Sequence of chain 1.D:
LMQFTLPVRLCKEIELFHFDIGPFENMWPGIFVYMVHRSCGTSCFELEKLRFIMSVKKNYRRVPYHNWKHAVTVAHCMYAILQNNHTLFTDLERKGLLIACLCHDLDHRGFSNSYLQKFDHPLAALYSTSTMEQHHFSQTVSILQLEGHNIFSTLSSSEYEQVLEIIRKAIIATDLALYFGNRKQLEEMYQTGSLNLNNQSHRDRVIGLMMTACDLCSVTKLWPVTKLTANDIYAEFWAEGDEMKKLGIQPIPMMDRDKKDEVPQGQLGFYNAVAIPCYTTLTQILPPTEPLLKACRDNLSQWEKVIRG

Binding-site contacts:
Ligand atom C7 contacts residue PHE283 of chain 1.D at 3.6 Å (hydrophobic).
Ligand atom C20 contacts residue GLY279 of chain 1.D at 3.2 Å.
Ligand atom C26 contacts residue LYS272 of chain 1.D at 3.3 Å.
Ligand atom N21 contacts residue TYR247 of chain 1.D at 2.6 Å (h-bond).
Ligand atom C2 contacts residue PHE250 of chain 1.D at 3.5 Å (hydrophobic).
Ligand atom N9 contacts residue PHE283 of chain 1.D at 3.5 Å.
Ligand atom C17 contacts residue TYR247 of chain 1.D at 3.4 Å (hydrophobic).
Ligand atom C25 contacts residue GLU275 of chain 1.D at 3.5 Å.
Ligand atom C28 contacts residue MET267 of chain 1.D at 3.6 Å (hydrophobic).
Ligand atom C24 contacts residue TYR247 of chain 1.D at 3.6 Å (hydrophobic).
Ligand atom F14 contacts residue LEU229 of chain 1.D at 3.1 Å.
Ligand atom F14 contacts residue VAL232 of chain 1.D at 3.6 Å.
Ligand atom C19 contacts residue GLY279 of chain 1.D at 3.6 Å.
Ligand atom C15 contacts residue TYR247 of chain 1.D at 3.4 Å (hydrophobic).
Ligand atom C11 contacts residue ILE246 of chain 1.D at 3.6 Å (hydrophobic).
Ligand atom C16 contacts residue TYR247 of chain 1.D at 3.6 Å (hydrophobic).
Ligand atom C27 contacts residue PRO266 of chain 1.D at 3.6 Å (hydrophobic).
Ligand atom N6 contacts residue PHE283 of chain 1.D at 3.5 Å.
Ligand atom N18 contacts residue GLY279 of chain 1.D at 3.5 Å (h-bond).
Ligand atom C26 contacts residue GLU275 of chain 1.D at 3.4 Å.
Ligand atom C15 contacts residue GLN280 of chain 1.D at 3.6 Å.
Ligand atom C16 contacts residue PHE283 of chain 1.D at 3.5 Å (hydrophobic).
Ligand atom C23 contacts residue MET267 of chain 1.D at 3.6 Å (hydrophobic).
Ligand atom C5 contacts residue PHE283 of chain 1.D at 3.3 Å (hydrophobic).
Ligand atom F12 contacts residue TYR78 of chain 1.D at 3.0 Å.
Ligand atom F13 contacts residue SER231 of chain 1.D at 3.3 Å.
Ligand atom F13 contacts residue ILE246 of chain 1.D at 3.1 Å.
Ligand atom C7 contacts residue ILE246 of chain 1.D at 3.5 Å (hydrophobic).
Ligand atom C11 contacts residue GLN280 of chain 1.D at 3.5 Å.
Ligand atom C8 contacts residue ILE246 of chain 1.D at 3.6 Å (hydrophobic).
Ligand atom C3 contacts residue PHE250 of chain 1.D at 3.7 Å (hydrophobic).
Ligand atom C25 contacts residue VAL276 of chain 1.D at 3.5 Å (hydrophobic).
Ligand atom C15 contacts residue MET267 of chain 1.D at 3.6 Å (hydrophobic).
Ligand atom C23 contacts residue GLY279 of chain 1.D at 3.5 Å.
Ligand atom C20 contacts residue TYR247 of chain 1.D at 3.7 Å (hydrophobic).
Ligand atom C1 contacts residue PHE283 of chain 1.D at 3.5 Å (hydrophobic).
Ligand atom N4 contacts residue GLN280 of chain 1.D at 3.3 Å (h-bond).
Ligand atom C17 contacts residue GLY279 of chain 1.D at 3.4 Å.
Ligand atom C16 contacts residue GLN280 of chain 1.D at 3.6 Å.
Ligand atom N21 contacts residue GLY279 of chain 1.D at 3.5 Å.

A small-molecule ligand and the protein it binds are described below.
Small molecule (SMILES): Cc1c(C(F)(F)F)nc2ccc(CCc3nc(-c4ccccc4)cn3C)nn12